Sequence of chain 1.B:
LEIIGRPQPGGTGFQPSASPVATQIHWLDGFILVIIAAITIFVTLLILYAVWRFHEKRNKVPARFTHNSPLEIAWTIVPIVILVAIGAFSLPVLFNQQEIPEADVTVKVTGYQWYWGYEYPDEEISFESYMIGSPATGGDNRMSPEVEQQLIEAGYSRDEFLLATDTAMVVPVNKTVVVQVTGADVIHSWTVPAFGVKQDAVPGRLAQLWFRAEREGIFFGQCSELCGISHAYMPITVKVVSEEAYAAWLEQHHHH

This small molecule binds to this protein.
Small molecule (SMILES): CCCCCCCCCCO[C@@H]1O[C@H](CO)[C@@H](O[C@H]2O[C@H](CO)[C@@H](O)[C@H](O)[C@H]2O)[C@H](O)[C@H]1O

Sequence of chain 1.A:
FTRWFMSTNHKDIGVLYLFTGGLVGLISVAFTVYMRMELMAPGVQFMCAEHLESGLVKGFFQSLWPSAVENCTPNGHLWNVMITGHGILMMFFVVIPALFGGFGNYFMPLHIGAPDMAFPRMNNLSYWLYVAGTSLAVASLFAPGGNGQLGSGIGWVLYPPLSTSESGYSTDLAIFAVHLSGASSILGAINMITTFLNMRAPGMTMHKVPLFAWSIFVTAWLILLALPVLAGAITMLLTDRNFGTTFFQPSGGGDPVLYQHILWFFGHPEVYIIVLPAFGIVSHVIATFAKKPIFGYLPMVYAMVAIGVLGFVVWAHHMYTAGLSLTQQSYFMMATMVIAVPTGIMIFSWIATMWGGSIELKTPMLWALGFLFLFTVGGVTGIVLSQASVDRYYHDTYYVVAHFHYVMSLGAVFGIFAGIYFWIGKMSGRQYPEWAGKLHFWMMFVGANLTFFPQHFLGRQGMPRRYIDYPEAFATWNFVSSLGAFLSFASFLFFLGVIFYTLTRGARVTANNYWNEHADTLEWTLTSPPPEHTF

Binding-site contacts:
Ligand atom C43 contacts residue PHE348 of chain 1.A at 4.2 Å (hydrophobic).
Ligand atom C4 contacts residue ASN68 of chain 1.B at 4.0 Å.
Ligand atom C31 contacts residue LEU71 of chain 1.B at 4.2 Å (hydrophobic).
Ligand atom C57 contacts residue PHE65 of chain 1.B at 3.7 Å (hydrophobic).
Ligand atom O16 contacts residue ASN68 of chain 1.B at 3.2 Å (h-bond).
Ligand atom C40 contacts residue PHE42 of chain 1.B at 3.8 Å (hydrophobic).
Ligand atom C22 contacts residue TRP355 of chain 1.A at 3.6 Å (hydrophobic).
Ligand atom C18 contacts residue ASN68 of chain 1.B at 4.0 Å.
Ligand atom C22 contacts residue LEU71 of chain 1.B at 3.8 Å (hydrophobic).
Ligand atom C40 contacts residue LEU46 of chain 1.B at 3.9 Å (hydrophobic).
Ligand atom C28 contacts residue ALA352 of chain 1.A at 4.1 Å (hydrophobic).
Ligand atom C43 contacts residue TRP75 of chain 1.B at 3.9 Å (hydrophobic).
Ligand atom C31 contacts residue PHE348 of chain 1.A at 4.0 Å (hydrophobic).
Ligand atom C57 contacts residue HIS67 of chain 1.B at 3.3 Å.
Ligand atom C4 contacts residue PHE65 of chain 1.B at 3.8 Å (hydrophobic).
Ligand atom C37 contacts residue LEU71 of chain 1.B at 4.2 Å (hydrophobic).
Ligand atom O5 contacts residue ASN68 of chain 1.B at 2.9 Å (h-bond).
Ligand atom C25 contacts residue LEU71 of chain 1.B at 4.0 Å (hydrophobic).
Ligand atom C34 contacts residue LEU46 of chain 1.B at 3.6 Å (hydrophobic).
Ligand atom C1 contacts residue ASN68 of chain 1.B at 4.1 Å.
Ligand atom O61 contacts residue ASN68 of chain 1.B at 3.1 Å (h-bond).
Ligand atom C37 contacts residue LEU46 of chain 1.B at 4.3 Å (hydrophobic).
Ligand atom O61 contacts residue HIS67 of chain 1.B at 3.0 Å (h-bond).
Ligand atom C28 contacts residue TRP355 of chain 1.A at 3.8 Å (hydrophobic).
Ligand atom C31 contacts residue ILE351 of chain 1.A at 4.3 Å (hydrophobic).
Ligand atom C37 contacts residue TRP75 of chain 1.B at 4.0 Å (hydrophobic).
Ligand atom C43 contacts residue PHE42 of chain 1.B at 4.2 Å (hydrophobic).
Ligand atom C19 contacts residue LEU71 of chain 1.B at 3.9 Å (hydrophobic).
Ligand atom C28 contacts residue ILE351 of chain 1.A at 3.9 Å (hydrophobic).
Ligand atom C57 contacts residue ASN68 of chain 1.B at 4.1 Å.
Ligand atom C18 contacts residue PHE65 of chain 1.B at 3.8 Å (hydrophobic).
Ligand atom C40 contacts residue PHE348 of chain 1.A at 3.7 Å (hydrophobic).
Ligand atom O5 contacts residue PHE65 of chain 1.B at 4.0 Å.
Ligand atom C6 contacts residue PHE65 of chain 1.B at 4.2 Å (hydrophobic).
Ligand atom C31 contacts residue ALA352 of chain 1.A at 4.2 Å (hydrophobic).
Ligand atom C18 contacts residue TRP355 of chain 1.A at 3.9 Å (hydrophobic).
Ligand atom C25 contacts residue TRP355 of chain 1.A at 3.7 Å (hydrophobic).
Ligand atom C31 contacts residue TRP75 of chain 1.B at 3.9 Å (hydrophobic).
Ligand atom C19 contacts residue TRP355 of chain 1.A at 3.6 Å (hydrophobic).
Ligand atom C6 contacts residue ASN68 of chain 1.B at 3.6 Å.